Binding-site contacts:
Ligand atom C5 contacts residue ASN146 of chain 1.A at 3.6 Å.
Ligand atom C7 contacts residue ASN146 of chain 1.A at 3.8 Å.
Ligand atom C8 contacts residue LEU145 of chain 1.A at 4.2 Å (hydrophobic).
Ligand atom O7 contacts residue PRO96 of chain 1.A at 3.6 Å.
Ligand atom C4 contacts residue VAL307 of chain 1.A at 4.1 Å (hydrophobic).
Ligand atom C1 contacts residue ASN146 of chain 1.A at 1.4 Å.
Ligand atom N2 contacts residue SER308 of chain 1.A at 3.3 Å (h-bond).
Ligand atom C8 contacts residue ASN244 of chain 1.A at 3.5 Å.
Ligand atom O3 contacts residue CYS306 of chain 1.A at 3.3 Å.
Ligand atom C8 contacts residue PHE243 of chain 1.A at 4.4 Å (hydrophobic).
Ligand atom C1 contacts residue SER308 of chain 1.A at 4.1 Å.
Ligand atom C6 contacts residue VAL307 of chain 1.A at 4.3 Å (hydrophobic).
Ligand atom C4 contacts residue ASN146 of chain 1.A at 4.2 Å.
Ligand atom C5 contacts residue VAL307 of chain 1.A at 3.4 Å (hydrophobic).
Ligand atom C3 contacts residue SER308 of chain 1.A at 4.4 Å.
Ligand atom C7 contacts residue ASN244 of chain 1.A at 4.2 Å.
Ligand atom C1 contacts residue VAL307 of chain 1.A at 3.9 Å (hydrophobic).
Ligand atom O4 contacts residue CYS306 of chain 1.A at 4.3 Å.
Ligand atom O7 contacts residue ASN146 of chain 1.A at 4.2 Å.
Ligand atom O6 contacts residue LYS136 of chain 1.A at 3.9 Å.
Ligand atom O4 contacts residue VAL307 of chain 1.A at 4.3 Å.
Ligand atom O5 contacts residue ASN146 of chain 1.A at 2.3 Å (h-bond).
Ligand atom C2 contacts residue ASN146 of chain 1.A at 2.4 Å.
Ligand atom C7 contacts residue SER308 of chain 1.A at 4.1 Å.
Ligand atom C3 contacts residue VAL307 of chain 1.A at 4.0 Å (hydrophobic).
Ligand atom O5 contacts residue LYS136 of chain 1.A at 4.2 Å.
Ligand atom C2 contacts residue SER308 of chain 1.A at 4.2 Å.
Ligand atom C3 contacts residue ASN146 of chain 1.A at 3.8 Å.
Ligand atom C8 contacts residue VAL138 of chain 1.A at 4.2 Å (hydrophobic).
Ligand atom O5 contacts residue VAL307 of chain 1.A at 3.9 Å.
Ligand atom O3 contacts residue ASP95 of chain 1.A at 4.2 Å.
Ligand atom C3 contacts residue CYS306 of chain 1.A at 3.8 Å (hydrophobic).
Ligand atom N2 contacts residue ASN146 of chain 1.A at 2.9 Å (h-bond).
Ligand atom O7 contacts residue ASN244 of chain 1.A at 4.0 Å.
Ligand atom C8 contacts residue SER308 of chain 1.A at 3.9 Å.

A protein and the small-molecule ligand that binds it are described below.
Small molecule (SMILES): CC(=O)N[C@@H]1[C@@H](O)[C@H](O)[C@@H](CO)O[C@H]1O

Sequence of chain 1.A:
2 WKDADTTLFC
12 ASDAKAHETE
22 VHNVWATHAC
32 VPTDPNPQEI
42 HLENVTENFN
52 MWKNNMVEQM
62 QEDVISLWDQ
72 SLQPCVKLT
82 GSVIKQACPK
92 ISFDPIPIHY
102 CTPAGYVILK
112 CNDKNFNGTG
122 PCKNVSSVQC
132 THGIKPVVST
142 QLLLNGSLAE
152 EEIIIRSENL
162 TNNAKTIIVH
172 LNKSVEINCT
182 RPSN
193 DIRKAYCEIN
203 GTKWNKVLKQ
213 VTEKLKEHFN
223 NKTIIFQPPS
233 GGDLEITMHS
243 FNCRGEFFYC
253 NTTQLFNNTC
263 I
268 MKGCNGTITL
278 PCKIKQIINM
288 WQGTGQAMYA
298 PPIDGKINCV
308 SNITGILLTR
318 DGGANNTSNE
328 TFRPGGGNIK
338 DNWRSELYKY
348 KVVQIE